This small molecule binds to this protein.
Small molecule (SMILES): CC(=O)N[C@@H]1[C@@H](O)[C@H](O)[C@@H](CO)O[C@H]1O

Binding-site contacts:
Ligand atom C7 contacts residue ARG990 of chain 1.A at 4.2 Å.
Ligand atom O5 contacts residue ASN929 of chain 1.A at 2.3 Å (h-bond).
Ligand atom O7 contacts residue ARG990 of chain 1.A at 3.4 Å (salt-bridge).
Ligand atom C7 contacts residue ARG989 of chain 1.A at 4.1 Å.
Ligand atom C4 contacts residue ASN929 of chain 1.A at 4.2 Å.
Ligand atom C2 contacts residue ASN929 of chain 1.A at 2.5 Å.
Ligand atom O7 contacts residue ASN929 of chain 1.A at 4.4 Å.
Ligand atom O7 contacts residue ARG989 of chain 1.A at 3.5 Å.
Ligand atom N2 contacts residue ASN929 of chain 1.A at 3.0 Å (h-bond).
Ligand atom C8 contacts residue ASN929 of chain 1.A at 3.6 Å.
Ligand atom N2 contacts residue ARG990 of chain 1.A at 4.4 Å.
Ligand atom C3 contacts residue ASN929 of chain 1.A at 3.8 Å.
Ligand atom C5 contacts residue ASN929 of chain 1.A at 3.6 Å.
Ligand atom C7 contacts residue ASN929 of chain 1.A at 3.5 Å.
Ligand atom C1 contacts residue ASN929 of chain 1.A at 1.4 Å.
Ligand atom C8 contacts residue ARG989 of chain 1.A at 3.6 Å.

Sequence of chain 1.A:
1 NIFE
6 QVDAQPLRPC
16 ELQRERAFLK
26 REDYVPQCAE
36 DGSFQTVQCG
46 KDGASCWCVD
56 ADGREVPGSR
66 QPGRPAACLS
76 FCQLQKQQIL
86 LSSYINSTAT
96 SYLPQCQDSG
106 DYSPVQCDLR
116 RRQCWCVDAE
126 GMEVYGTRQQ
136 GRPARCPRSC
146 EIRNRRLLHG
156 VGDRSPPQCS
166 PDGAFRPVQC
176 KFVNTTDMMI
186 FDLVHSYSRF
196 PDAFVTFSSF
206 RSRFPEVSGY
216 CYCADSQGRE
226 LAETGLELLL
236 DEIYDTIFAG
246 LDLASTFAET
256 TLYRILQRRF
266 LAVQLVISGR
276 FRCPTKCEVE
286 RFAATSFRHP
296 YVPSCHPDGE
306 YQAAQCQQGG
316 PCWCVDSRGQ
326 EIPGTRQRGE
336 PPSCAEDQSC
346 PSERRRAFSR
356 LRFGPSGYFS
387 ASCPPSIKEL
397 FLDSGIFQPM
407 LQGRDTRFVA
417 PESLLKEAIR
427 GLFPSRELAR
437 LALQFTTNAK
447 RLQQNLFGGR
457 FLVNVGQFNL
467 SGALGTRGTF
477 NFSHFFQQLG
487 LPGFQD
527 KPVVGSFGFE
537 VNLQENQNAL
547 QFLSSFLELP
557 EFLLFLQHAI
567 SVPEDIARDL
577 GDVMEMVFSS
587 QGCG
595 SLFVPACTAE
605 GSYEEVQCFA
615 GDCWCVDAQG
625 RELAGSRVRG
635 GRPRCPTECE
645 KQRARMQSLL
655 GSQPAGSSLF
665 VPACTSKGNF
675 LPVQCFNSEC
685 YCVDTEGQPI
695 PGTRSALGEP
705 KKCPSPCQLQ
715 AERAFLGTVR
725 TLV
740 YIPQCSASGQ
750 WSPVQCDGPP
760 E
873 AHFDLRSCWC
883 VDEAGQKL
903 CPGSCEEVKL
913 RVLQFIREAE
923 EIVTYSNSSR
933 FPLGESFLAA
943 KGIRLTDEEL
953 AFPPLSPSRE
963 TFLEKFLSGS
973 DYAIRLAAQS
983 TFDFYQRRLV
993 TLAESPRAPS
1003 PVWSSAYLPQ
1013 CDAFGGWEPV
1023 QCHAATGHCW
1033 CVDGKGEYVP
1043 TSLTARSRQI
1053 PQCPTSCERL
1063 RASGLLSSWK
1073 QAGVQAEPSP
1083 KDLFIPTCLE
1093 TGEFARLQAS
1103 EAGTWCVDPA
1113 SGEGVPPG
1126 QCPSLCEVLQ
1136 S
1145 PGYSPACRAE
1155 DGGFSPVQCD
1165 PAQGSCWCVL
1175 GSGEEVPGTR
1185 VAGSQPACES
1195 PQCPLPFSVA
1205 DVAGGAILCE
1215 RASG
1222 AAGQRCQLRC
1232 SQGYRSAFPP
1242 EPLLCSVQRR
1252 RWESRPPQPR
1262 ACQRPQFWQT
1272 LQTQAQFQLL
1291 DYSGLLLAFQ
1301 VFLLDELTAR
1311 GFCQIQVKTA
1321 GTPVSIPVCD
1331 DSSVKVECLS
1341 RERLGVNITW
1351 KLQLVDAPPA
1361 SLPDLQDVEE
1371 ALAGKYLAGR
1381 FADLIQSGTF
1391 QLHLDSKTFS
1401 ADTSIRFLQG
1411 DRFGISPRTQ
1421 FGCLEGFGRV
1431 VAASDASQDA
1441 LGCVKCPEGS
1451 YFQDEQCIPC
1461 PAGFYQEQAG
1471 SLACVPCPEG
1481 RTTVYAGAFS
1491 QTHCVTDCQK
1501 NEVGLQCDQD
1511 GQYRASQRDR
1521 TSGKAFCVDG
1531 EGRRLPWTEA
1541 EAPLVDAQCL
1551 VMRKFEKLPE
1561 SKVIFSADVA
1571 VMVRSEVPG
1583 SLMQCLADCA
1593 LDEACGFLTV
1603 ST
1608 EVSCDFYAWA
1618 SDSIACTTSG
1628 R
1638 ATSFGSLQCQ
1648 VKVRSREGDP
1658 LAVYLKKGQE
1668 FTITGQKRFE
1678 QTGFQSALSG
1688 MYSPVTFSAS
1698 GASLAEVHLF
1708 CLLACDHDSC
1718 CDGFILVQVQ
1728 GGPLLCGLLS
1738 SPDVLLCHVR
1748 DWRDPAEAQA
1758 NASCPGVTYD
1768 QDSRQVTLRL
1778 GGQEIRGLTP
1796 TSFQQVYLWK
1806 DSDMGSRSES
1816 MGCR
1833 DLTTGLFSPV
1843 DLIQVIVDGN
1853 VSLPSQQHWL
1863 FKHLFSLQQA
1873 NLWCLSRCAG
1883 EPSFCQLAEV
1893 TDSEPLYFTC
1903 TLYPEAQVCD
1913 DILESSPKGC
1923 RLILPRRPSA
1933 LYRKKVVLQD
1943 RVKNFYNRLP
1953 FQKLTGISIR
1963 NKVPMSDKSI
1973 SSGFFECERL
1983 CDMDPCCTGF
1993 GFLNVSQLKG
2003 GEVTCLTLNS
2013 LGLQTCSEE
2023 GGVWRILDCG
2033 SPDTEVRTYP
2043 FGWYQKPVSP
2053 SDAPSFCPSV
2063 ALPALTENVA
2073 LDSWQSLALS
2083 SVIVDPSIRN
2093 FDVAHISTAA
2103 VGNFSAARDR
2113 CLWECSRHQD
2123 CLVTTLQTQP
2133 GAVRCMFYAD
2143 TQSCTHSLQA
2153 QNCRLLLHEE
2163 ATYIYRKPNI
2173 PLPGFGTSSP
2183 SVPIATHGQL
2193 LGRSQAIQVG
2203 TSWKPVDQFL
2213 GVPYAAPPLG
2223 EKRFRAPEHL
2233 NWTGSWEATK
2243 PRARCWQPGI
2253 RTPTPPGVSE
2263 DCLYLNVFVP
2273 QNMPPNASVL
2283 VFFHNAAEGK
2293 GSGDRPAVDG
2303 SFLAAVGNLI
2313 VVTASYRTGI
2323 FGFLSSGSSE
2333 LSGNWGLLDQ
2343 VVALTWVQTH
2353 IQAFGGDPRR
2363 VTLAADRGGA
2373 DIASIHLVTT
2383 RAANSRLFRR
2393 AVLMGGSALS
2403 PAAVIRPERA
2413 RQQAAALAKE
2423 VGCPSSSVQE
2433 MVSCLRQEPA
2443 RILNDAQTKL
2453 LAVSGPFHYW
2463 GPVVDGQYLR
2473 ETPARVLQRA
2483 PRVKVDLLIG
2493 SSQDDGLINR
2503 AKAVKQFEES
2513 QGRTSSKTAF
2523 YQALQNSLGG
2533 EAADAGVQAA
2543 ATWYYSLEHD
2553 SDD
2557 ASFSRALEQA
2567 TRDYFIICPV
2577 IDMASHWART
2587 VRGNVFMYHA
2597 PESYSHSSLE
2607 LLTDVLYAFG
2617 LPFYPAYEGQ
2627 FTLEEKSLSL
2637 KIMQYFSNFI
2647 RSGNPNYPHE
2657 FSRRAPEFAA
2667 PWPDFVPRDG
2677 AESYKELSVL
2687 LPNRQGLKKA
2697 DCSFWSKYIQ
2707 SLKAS